The small molecule below binds the protein below.
Small molecule (SMILES): CC(=O)N[C@@H]1[C@@H](O)[C@H](O)[C@@H](CO)O[C@H]1O

Sequence of chain 1.C:
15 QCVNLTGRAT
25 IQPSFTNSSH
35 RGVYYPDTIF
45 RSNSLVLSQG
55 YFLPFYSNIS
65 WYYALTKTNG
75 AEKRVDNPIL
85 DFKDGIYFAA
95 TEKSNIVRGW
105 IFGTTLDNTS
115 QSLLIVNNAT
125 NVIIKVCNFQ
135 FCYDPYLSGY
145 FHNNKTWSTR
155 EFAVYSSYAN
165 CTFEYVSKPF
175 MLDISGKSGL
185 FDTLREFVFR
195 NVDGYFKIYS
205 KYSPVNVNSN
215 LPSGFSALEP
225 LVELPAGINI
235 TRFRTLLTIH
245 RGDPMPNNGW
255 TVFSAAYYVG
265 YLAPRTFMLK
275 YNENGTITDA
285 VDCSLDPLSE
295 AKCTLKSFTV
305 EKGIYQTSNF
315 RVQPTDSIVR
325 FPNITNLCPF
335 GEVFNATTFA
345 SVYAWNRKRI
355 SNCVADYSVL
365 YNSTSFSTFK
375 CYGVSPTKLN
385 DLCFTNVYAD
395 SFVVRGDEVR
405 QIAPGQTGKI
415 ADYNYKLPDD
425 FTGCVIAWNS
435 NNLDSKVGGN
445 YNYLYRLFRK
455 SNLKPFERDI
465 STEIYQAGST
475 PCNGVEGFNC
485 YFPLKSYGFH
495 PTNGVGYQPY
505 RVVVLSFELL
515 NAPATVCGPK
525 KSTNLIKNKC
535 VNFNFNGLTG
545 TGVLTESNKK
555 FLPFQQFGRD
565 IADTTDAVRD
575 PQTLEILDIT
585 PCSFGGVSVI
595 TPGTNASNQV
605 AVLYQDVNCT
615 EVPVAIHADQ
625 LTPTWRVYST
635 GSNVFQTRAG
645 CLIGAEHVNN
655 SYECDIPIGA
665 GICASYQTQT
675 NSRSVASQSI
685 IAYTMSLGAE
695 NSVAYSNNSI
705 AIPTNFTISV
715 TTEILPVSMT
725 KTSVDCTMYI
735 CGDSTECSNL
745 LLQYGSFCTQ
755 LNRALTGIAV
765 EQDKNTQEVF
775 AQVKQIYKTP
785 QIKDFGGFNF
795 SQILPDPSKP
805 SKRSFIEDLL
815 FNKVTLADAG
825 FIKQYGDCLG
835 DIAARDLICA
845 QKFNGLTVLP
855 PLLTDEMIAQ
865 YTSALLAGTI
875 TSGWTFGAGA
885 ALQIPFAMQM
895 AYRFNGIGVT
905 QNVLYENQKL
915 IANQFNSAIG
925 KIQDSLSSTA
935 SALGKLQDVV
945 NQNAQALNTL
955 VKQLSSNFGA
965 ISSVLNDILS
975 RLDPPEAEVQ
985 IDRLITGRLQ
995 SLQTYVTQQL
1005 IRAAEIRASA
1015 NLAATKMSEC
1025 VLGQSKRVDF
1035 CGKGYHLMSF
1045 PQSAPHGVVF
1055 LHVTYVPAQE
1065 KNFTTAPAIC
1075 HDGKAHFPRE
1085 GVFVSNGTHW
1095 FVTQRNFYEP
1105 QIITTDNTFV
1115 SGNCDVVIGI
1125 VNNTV

Binding-site contacts:
Ligand atom N2 contacts residue ASN339 of chain 1.C at 2.9 Å (h-bond).
Ligand atom C4 contacts residue ASN339 of chain 1.C at 4.2 Å.
Ligand atom C2 contacts residue ASN339 of chain 1.C at 2.5 Å.
Ligand atom O7 contacts residue ASN339 of chain 1.C at 3.4 Å (h-bond).
Ligand atom C7 contacts residue ASN339 of chain 1.C at 3.3 Å.
Ligand atom C8 contacts residue SER367 of chain 1.C at 3.5 Å.
Ligand atom O7 contacts residue SER367 of chain 1.C at 3.8 Å.
Ligand atom C1 contacts residue ASN339 of chain 1.C at 1.4 Å.
Ligand atom C7 contacts residue SER367 of chain 1.C at 4.3 Å.
Ligand atom O5 contacts residue ASN339 of chain 1.C at 2.4 Å (h-bond).
Ligand atom C8 contacts residue ASN339 of chain 1.C at 3.8 Å.
Ligand atom C5 contacts residue ASN339 of chain 1.C at 3.7 Å.
Ligand atom C3 contacts residue ASN339 of chain 1.C at 3.8 Å.